Binding-site contacts:
Ligand atom CAA contacts residue PHE268 of chain 1.D at 4.0 Å (hydrophobic).
Ligand atom CAS contacts residue PHE177 of chain 1.D at 3.5 Å (hydrophobic).
Ligand atom CAC contacts residue THR197 of chain 1.D at 3.9 Å.
Ligand atom CAL contacts residue PHE268 of chain 1.D at 3.6 Å (hydrophobic).
Ligand atom CBA contacts residue PHE379 of chain 1.D at 3.5 Å (hydrophobic).
Ligand atom CAH contacts residue PHE170 of chain 1.D at 3.6 Å (hydrophobic).
Ligand atom CAF contacts residue PHE200 of chain 1.D at 3.7 Å (hydrophobic).
Ligand atom CAY contacts residue PHE170 of chain 1.D at 4.0 Å (hydrophobic).
Ligand atom CAR contacts residue PRO269 of chain 1.D at 3.9 Å (hydrophobic).
Ligand atom OAZ contacts residue PHE379 of chain 1.D at 4.1 Å.
Ligand atom CAH contacts residue CYS386 of chain 1.D at 4.0 Å (hydrophobic).
Ligand atom CAR contacts residue PHE177 of chain 1.D at 4.1 Å (hydrophobic).
Ligand atom CAF contacts residue VAL196 of chain 1.D at 3.8 Å (hydrophobic).
Ligand atom CAK contacts residue PHE379 of chain 1.D at 4.0 Å (hydrophobic).
Ligand atom CAV contacts residue SER173 of chain 1.D at 4.1 Å.
Ligand atom CBA contacts residue PHE170 of chain 1.D at 3.5 Å (hydrophobic).
Ligand atom CAP contacts residue ILE267 of chain 1.D at 3.8 Å (hydrophobic).
Ligand atom CAH contacts residue PHE200 of chain 1.D at 4.0 Å (hydrophobic).
Ligand atom CAA contacts residue LEU276 of chain 1.D at 4.0 Å (hydrophobic).
Ligand atom OAX contacts residue LEU193 of chain 1.D at 3.6 Å.
Ligand atom CAW contacts residue SER173 of chain 1.D at 3.2 Å.
Ligand atom CAJ contacts residue PHE170 of chain 1.D at 3.8 Å (hydrophobic).
Ligand atom CAI contacts residue PHE379 of chain 1.D at 3.6 Å (hydrophobic).
Ligand atom CAI contacts residue MET363 of chain 1.D at 3.7 Å (hydrophobic).
Ligand atom OAQ contacts residue PHE268 of chain 1.D at 3.9 Å.
Ligand atom OAX contacts residue VAL196 of chain 1.D at 4.2 Å.
Ligand atom OAX contacts residue SER173 of chain 1.D at 2.6 Å (h-bond).
Ligand atom CAJ contacts residue PHE379 of chain 1.D at 3.6 Å (hydrophobic).
Ligand atom CAD contacts residue THR197 of chain 1.D at 3.9 Å.
Ligand atom OAZ contacts residue PHE174 of chain 1.D at 3.4 Å.
Ligand atom CAU contacts residue PHE177 of chain 1.D at 4.1 Å (hydrophobic).
Ligand atom CAY contacts residue PHE379 of chain 1.D at 3.7 Å (hydrophobic).
Ligand atom CAW contacts residue LEU193 of chain 1.D at 3.8 Å (hydrophobic).
Ligand atom CAE contacts residue PHE200 of chain 1.D at 3.9 Å (hydrophobic).
Ligand atom CAK contacts residue PHE268 of chain 1.D at 3.4 Å (hydrophobic).
Ligand atom CAM contacts residue PHE379 of chain 1.D at 3.9 Å (hydrophobic).
Ligand atom CAO contacts residue PHE379 of chain 1.D at 3.6 Å (hydrophobic).
Ligand atom CAB contacts residue THR197 of chain 1.D at 3.3 Å.
Ligand atom OAQ contacts residue ILE267 of chain 1.D at 2.5 Å (h-bond).
Ligand atom CAV contacts residue LEU193 of chain 1.D at 4.0 Å (hydrophobic).

Sequence of chain 1.D:
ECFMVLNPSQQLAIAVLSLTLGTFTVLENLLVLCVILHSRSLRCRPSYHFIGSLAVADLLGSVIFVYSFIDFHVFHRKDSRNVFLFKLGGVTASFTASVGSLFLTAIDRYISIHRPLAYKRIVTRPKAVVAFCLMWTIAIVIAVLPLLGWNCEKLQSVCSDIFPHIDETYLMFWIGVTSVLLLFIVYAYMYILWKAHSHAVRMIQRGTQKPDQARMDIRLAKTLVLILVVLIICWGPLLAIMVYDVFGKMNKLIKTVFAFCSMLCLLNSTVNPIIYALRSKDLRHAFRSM

The protein below binds the small molecule below.
Small molecule (SMILES): CCCCCCC(C)(C)c1ccc([C@@H]2C[C@H](O)CC[C@H]2CCCO)c(O)c1